Binding-site contacts:
Ligand atom C2 contacts residue TYR93 of chain 51.E at 3.8 Å (hydrophobic).
Ligand atom C7 contacts residue ASN182 of chain 51.E at 3.1 Å.
Ligand atom O7 contacts residue ASN182 of chain 51.E at 2.9 Å (h-bond).
Ligand atom O7 contacts residue VAL94 of chain 51.E at 3.5 Å.
Ligand atom O7 contacts residue TRP154 of chain 51.E at 4.4 Å.
Ligand atom C3 contacts residue VAL94 of chain 51.E at 4.4 Å (hydrophobic).
Ligand atom C1 contacts residue TYR93 of chain 51.E at 3.8 Å (hydrophobic).
Ligand atom C7 contacts residue TYR93 of chain 51.E at 4.3 Å (hydrophobic).
Ligand atom C8 contacts residue ASN182 of chain 51.E at 4.3 Å.
Ligand atom C8 contacts residue ASP150 of chain 51.E at 4.3 Å.
Ligand atom N2 contacts residue ASN182 of chain 51.E at 2.9 Å (h-bond).
Ligand atom C1 contacts residue ASN182 of chain 51.E at 1.4 Å.
Ligand atom O3 contacts residue VAL94 of chain 51.E at 4.5 Å.
Ligand atom C7 contacts residue TRP154 of chain 51.E at 4.5 Å (hydrophobic).
Ligand atom C4 contacts residue ASN182 of chain 51.E at 4.3 Å.
Ligand atom C2 contacts residue ASN182 of chain 51.E at 2.5 Å.
Ligand atom N2 contacts residue TYR93 of chain 51.E at 3.3 Å (h-bond).
Ligand atom C2 contacts residue VAL94 of chain 51.E at 4.3 Å (hydrophobic).
Ligand atom O4 contacts residue VAL94 of chain 51.E at 3.7 Å.
Ligand atom C8 contacts residue TYR93 of chain 51.E at 4.4 Å (hydrophobic).
Ligand atom C3 contacts residue TYR93 of chain 51.E at 3.8 Å (hydrophobic).
Ligand atom O7 contacts residue LEU70 of chain 51.E at 3.7 Å.
Ligand atom C8 contacts residue TRP154 of chain 51.E at 3.6 Å (hydrophobic).
Ligand atom O5 contacts residue ASN182 of chain 51.E at 2.4 Å (h-bond).
Ligand atom C5 contacts residue ASN182 of chain 51.E at 3.6 Å.
Ligand atom C3 contacts residue ASN182 of chain 51.E at 3.8 Å.

A protein and the small-molecule ligand that binds it are described below.
Small molecule (SMILES): CC(=O)N[C@H]1[C@H](O[C@H]2[C@H](O)[C@@H](NC(C)=O)CO[C@@H]2CO)O[C@H](CO)[C@@H](O)[C@@H]1O

Sequence of chain 51.E:
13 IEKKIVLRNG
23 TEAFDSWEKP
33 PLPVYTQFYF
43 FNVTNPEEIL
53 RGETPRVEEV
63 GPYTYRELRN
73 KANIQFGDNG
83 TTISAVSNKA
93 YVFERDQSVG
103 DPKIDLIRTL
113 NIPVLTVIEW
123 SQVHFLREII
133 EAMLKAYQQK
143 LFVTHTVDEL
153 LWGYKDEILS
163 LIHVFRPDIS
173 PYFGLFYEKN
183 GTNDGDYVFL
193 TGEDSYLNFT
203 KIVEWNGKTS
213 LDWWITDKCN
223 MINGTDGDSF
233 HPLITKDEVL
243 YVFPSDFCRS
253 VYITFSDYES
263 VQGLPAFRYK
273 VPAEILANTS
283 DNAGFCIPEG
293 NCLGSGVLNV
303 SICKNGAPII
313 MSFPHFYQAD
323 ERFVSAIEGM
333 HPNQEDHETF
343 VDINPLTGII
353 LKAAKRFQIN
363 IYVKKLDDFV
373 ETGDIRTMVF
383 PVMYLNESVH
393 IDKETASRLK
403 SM